The protein below binds the small molecule below.
Small molecule (SMILES): C=C(NCc1c(COP(=O)(O)O)cnc(C)c1O)C(=O)O

Sequence of chain 1.D:
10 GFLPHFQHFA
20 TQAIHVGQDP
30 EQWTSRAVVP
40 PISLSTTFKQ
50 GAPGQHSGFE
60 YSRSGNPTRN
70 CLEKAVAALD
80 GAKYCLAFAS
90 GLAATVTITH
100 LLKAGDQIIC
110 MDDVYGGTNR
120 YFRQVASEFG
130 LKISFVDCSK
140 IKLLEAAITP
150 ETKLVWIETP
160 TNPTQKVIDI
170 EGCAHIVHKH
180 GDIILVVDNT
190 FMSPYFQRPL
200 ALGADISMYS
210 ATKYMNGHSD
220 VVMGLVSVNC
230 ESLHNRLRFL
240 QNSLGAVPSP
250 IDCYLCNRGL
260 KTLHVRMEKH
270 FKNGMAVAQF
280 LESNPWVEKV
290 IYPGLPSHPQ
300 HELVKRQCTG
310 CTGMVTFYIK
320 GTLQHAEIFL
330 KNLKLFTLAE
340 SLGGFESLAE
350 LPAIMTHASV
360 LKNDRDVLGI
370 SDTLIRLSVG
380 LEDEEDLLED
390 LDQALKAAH

Binding-site contacts:
Ligand atom OP4 contacts residue GLY90 of chain 1.C at 3.5 Å.
Ligand atom OXT contacts residue ASN161 of chain 1.C at 3.0 Å (h-bond).
Ligand atom C5A contacts residue TYR114 of chain 1.C at 3.6 Å (hydrophobic).
Ligand atom C3 contacts residue TYR114 of chain 1.C at 3.7 Å (hydrophobic).
Ligand atom N1 contacts residue ASP187 of chain 1.C at 2.8 Å (salt-bridge).
Ligand atom OP2 contacts residue MET222 of chain 1.C at 3.8 Å.
Ligand atom OP2 contacts residue SER209 of chain 1.C at 2.8 Å (h-bond).
Ligand atom OP3 contacts residue LEU91 of chain 1.C at 2.8 Å (h-bond).
Ligand atom CA contacts residue LYS212 of chain 1.C at 3.8 Å.
Ligand atom C5 contacts residue SER209 of chain 1.C at 3.6 Å.
Ligand atom OXT contacts residue LEU341 of chain 1.C at 3.6 Å.
Ligand atom O contacts residue SER340 of chain 1.C at 3.0 Å (h-bond).
Ligand atom OP4 contacts residue SER209 of chain 1.C at 2.6 Å (h-bond).
Ligand atom N contacts residue TYR114 of chain 1.C at 3.5 Å.
Ligand atom C4 contacts residue TYR114 of chain 1.C at 3.4 Å (hydrophobic).
Ligand atom C6 contacts residue ASP187 of chain 1.C at 3.6 Å.
Ligand atom C contacts residue ARG375 of chain 1.C at 3.5 Å.
Ligand atom OP1 contacts residue TYR60 of chain 1.D at 2.6 Å (h-bond).
Ligand atom P contacts residue GLY90 of chain 1.C at 3.3 Å.
Ligand atom P contacts residue SER209 of chain 1.C at 3.3 Å.
Ligand atom C2A contacts residue GLU157 of chain 1.C at 3.6 Å.
Ligand atom CA contacts residue TYR114 of chain 1.C at 3.5 Å (hydrophobic).
Ligand atom O contacts residue THR355 of chain 1.C at 3.2 Å.
Ligand atom OP1 contacts residue ARG62 of chain 1.D at 3.1 Å (salt-bridge).
Ligand atom O contacts residue ARG375 of chain 1.C at 3.0 Å (salt-bridge).
Ligand atom O3A contacts residue ASN161 of chain 1.C at 2.9 Å (h-bond).
Ligand atom C4A contacts residue LYS212 of chain 1.C at 3.7 Å.
Ligand atom CB contacts residue LYS212 of chain 1.C at 3.4 Å.
Ligand atom C6 contacts residue SER209 of chain 1.C at 3.6 Å.
Ligand atom C4A contacts residue TYR114 of chain 1.C at 3.5 Å (hydrophobic).
Ligand atom C5 contacts residue TYR114 of chain 1.C at 3.5 Å (hydrophobic).
Ligand atom OXT contacts residue ARG375 of chain 1.C at 2.6 Å (salt-bridge).
Ligand atom OP2 contacts residue GLY90 of chain 1.C at 2.8 Å (h-bond).
Ligand atom N1 contacts residue THR189 of chain 1.C at 3.8 Å.
Ligand atom OP2 contacts residue THR211 of chain 1.C at 2.9 Å (h-bond).
Ligand atom N contacts residue LYS212 of chain 1.C at 3.7 Å.
Ligand atom OP3 contacts residue SER89 of chain 1.C at 3.5 Å.
Ligand atom P contacts residue TYR60 of chain 1.D at 3.7 Å.
Ligand atom OP3 contacts residue ARG62 of chain 1.D at 3.2 Å (salt-bridge).
Ligand atom OP3 contacts residue GLY90 of chain 1.C at 3.0 Å (h-bond).

Sequence of chain 1.C:
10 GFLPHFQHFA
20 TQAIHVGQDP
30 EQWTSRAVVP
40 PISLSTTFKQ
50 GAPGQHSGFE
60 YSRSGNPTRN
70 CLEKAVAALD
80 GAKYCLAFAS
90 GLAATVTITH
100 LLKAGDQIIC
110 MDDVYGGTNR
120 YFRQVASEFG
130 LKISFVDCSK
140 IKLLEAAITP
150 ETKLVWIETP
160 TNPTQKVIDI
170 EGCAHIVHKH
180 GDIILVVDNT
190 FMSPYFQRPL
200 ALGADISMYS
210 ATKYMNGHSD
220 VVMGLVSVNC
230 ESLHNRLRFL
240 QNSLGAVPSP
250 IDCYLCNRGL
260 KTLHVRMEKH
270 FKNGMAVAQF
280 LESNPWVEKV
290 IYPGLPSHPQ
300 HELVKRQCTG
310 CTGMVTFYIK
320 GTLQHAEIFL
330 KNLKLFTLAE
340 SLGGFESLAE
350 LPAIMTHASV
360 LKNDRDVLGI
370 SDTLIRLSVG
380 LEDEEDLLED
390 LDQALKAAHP